A small-molecule ligand and the protein it binds are described below.
Small molecule (SMILES): CC(=O)N[C@@H]1[C@@H](O)[C@H](O)[C@@H](CO)O[C@H]1O

Sequence of chain 1.B:
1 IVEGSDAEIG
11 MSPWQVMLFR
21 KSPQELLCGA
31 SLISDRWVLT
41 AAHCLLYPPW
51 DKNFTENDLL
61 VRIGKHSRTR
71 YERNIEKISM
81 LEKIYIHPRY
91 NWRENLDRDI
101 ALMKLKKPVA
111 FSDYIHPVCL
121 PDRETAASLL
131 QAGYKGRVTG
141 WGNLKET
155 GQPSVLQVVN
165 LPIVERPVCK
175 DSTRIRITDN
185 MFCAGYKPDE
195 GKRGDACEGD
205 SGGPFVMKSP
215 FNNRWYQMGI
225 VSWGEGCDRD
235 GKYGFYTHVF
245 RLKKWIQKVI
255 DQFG

Binding-site contacts:
Ligand atom O7 contacts residue PRO48 of chain 1.B at 4.3 Å.
Ligand atom O7 contacts residue LEU46 of chain 1.B at 3.9 Å.
Ligand atom C1 contacts residue LEU46 of chain 1.B at 4.4 Å (hydrophobic).
Ligand atom O5 contacts residue ASN53 of chain 1.B at 2.3 Å (h-bond).
Ligand atom O7 contacts residue TRP92 of chain 1.B at 4.4 Å.
Ligand atom C3 contacts residue ASN53 of chain 1.B at 3.7 Å.
Ligand atom N2 contacts residue ASN53 of chain 1.B at 2.9 Å (h-bond).
Ligand atom C7 contacts residue LEU46 of chain 1.B at 3.9 Å (hydrophobic).
Ligand atom C4 contacts residue ASN53 of chain 1.B at 4.1 Å.
Ligand atom C8 contacts residue ASN53 of chain 1.B at 4.3 Å.
Ligand atom C7 contacts residue ASN53 of chain 1.B at 3.8 Å.
Ligand atom C8 contacts residue LEU46 of chain 1.B at 3.9 Å (hydrophobic).
Ligand atom C5 contacts residue ASN53 of chain 1.B at 3.6 Å.
Ligand atom C1 contacts residue ASN53 of chain 1.B at 1.4 Å.
Ligand atom C2 contacts residue ASN53 of chain 1.B at 2.4 Å.
Ligand atom N2 contacts residue LEU46 of chain 1.B at 4.4 Å.